Binding-site contacts:
Ligand atom O5 contacts residue ASN154 of chain 1.J at 2.4 Å (h-bond).
Ligand atom O3 contacts residue PHE68 of chain 1.L at 3.7 Å.
Ligand atom C6 contacts residue GLU147 of chain 1.J at 3.0 Å.
Ligand atom O5 contacts residue THR156 of chain 1.J at 4.3 Å.
Ligand atom C4 contacts residue ASN154 of chain 1.J at 4.2 Å.
Ligand atom C5 contacts residue GLU150 of chain 1.J at 4.3 Å.
Ligand atom N2 contacts residue THR156 of chain 1.J at 3.2 Å (h-bond).
Ligand atom O4 contacts residue GLU147 of chain 1.J at 4.0 Å.
Ligand atom C2 contacts residue ASN154 of chain 1.J at 2.4 Å.
Ligand atom C5 contacts residue ASN154 of chain 1.J at 3.7 Å.
Ligand atom C1 contacts residue THR156 of chain 1.J at 3.2 Å.
Ligand atom C2 contacts residue GLU147 of chain 1.J at 4.5 Å.
Ligand atom C6 contacts residue SER151 of chain 1.J at 4.1 Å.
Ligand atom C8 contacts residue ASN154 of chain 1.J at 4.3 Å.
Ligand atom C6 contacts residue GLU150 of chain 1.J at 3.6 Å.
Ligand atom O6 contacts residue GLU150 of chain 1.J at 2.5 Å (salt-bridge).
Ligand atom C8 contacts residue THR156 of chain 1.J at 3.8 Å.
Ligand atom C7 contacts residue ASN154 of chain 1.J at 3.0 Å.
Ligand atom C5 contacts residue GLU147 of chain 1.J at 4.0 Å.
Ligand atom C8 contacts residue ASN146 of chain 1.J at 3.7 Å.
Ligand atom O7 contacts residue GLU147 of chain 1.J at 3.4 Å.
Ligand atom C2 contacts residue THR156 of chain 1.J at 3.6 Å.
Ligand atom O2 contacts residue PHE68 of chain 1.L at 4.2 Å.
Ligand atom O7 contacts residue ASN154 of chain 1.J at 2.9 Å (h-bond).
Ligand atom N2 contacts residue ASN154 of chain 1.J at 2.9 Å (h-bond).
Ligand atom C5 contacts residue SER151 of chain 1.J at 4.0 Å.
Ligand atom C1 contacts residue SER151 of chain 1.J at 4.4 Å.
Ligand atom C3 contacts residue ASN154 of chain 1.J at 3.8 Å.
Ligand atom C1 contacts residue ASN154 of chain 1.J at 1.4 Å.
Ligand atom C8 contacts residue GLU147 of chain 1.J at 4.0 Å.
Ligand atom C7 contacts residue THR156 of chain 1.J at 4.1 Å.
Ligand atom C7 contacts residue GLU147 of chain 1.J at 3.6 Å.
Ligand atom C3 contacts residue THR156 of chain 1.J at 3.9 Å.
Ligand atom C1 contacts residue GLU150 of chain 1.J at 3.9 Å.
Ligand atom O5 contacts residue GLU150 of chain 1.J at 3.3 Å.
Ligand atom O6 contacts residue GLU147 of chain 1.J at 4.1 Å.
Ligand atom N2 contacts residue GLU147 of chain 1.J at 4.1 Å.
Ligand atom O5 contacts residue SER151 of chain 1.J at 3.9 Å.

Sequence of chain 1.L:
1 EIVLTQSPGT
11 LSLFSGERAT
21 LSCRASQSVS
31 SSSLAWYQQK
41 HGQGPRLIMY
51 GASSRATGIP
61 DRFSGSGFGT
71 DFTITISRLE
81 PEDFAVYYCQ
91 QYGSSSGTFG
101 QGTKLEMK

This small molecule binds to this protein.
Small molecule (SMILES): CC(=O)N[C@H]1[C@H](O[C@H]2[C@H](O)[C@@H](NC(C)=O)CO[C@@H]2CO)O[C@H](CO)[C@@H](O[C@@H]2O[C@H](CO)[C@@H](O)[C@H](O)[C@@H]2O)[C@@H]1O

Sequence of chain 1.J:
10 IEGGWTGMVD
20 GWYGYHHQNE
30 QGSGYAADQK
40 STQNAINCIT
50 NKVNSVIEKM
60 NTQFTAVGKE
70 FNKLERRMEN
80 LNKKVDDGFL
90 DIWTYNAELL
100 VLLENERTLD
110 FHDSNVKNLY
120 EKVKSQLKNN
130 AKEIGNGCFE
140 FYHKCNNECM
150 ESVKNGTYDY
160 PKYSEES